A protein and the small-molecule ligand that binds it are described below.
Small molecule (SMILES): CC(=O)C(=O)O

Binding-site contacts:
Ligand atom OXT contacts residue GLU231 of chain 1.A at 3.6 Å (salt-bridge).
Ligand atom C contacts residue TYR227 of chain 1.A at 4.2 Å (hydrophobic).
Ligand atom C contacts residue TYR226 of chain 1.A at 4.2 Å (hydrophobic).
Ligand atom O contacts residue TYR227 of chain 1.A at 3.4 Å.
Ligand atom O contacts residue TYR226 of chain 1.A at 3.5 Å (h-bond).
Ligand atom C contacts residue GLU231 of chain 1.A at 4.2 Å.
Ligand atom CA contacts residue TYR226 of chain 1.A at 4.2 Å (hydrophobic).
Ligand atom OXT contacts residue TYR227 of chain 1.A at 4.1 Å.
Ligand atom CB contacts residue LYS268 of chain 1.B at 3.9 Å.
Ligand atom O contacts residue GLU231 of chain 1.A at 4.4 Å.
Ligand atom CB contacts residue TYR226 of chain 1.A at 3.4 Å (hydrophobic).

Sequence of chain 1.B:
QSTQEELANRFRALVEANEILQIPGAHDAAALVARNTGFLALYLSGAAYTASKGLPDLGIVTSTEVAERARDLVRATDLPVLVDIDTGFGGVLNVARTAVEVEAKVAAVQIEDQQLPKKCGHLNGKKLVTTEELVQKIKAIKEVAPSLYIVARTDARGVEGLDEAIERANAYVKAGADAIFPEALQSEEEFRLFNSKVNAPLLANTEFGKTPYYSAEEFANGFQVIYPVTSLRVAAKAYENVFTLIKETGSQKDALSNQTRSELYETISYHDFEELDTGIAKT

Sequence of chain 1.A:
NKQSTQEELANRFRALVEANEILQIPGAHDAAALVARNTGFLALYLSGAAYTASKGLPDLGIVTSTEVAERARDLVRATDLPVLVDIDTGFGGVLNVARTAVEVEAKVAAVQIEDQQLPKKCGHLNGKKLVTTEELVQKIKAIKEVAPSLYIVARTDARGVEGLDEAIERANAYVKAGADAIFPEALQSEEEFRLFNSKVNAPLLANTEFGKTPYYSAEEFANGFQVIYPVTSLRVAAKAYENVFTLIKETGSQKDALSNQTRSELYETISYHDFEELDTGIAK